This protein binds this small molecule.
Small molecule (SMILES): CC(=O)N[C@H]1[C@H](O[C@H]2[C@@H](O)[C@@H](CO)OC[C@@H]2O)O[C@H](CO)[C@@H](O[C@@H]2O[C@H](CO[C@]3(C(=O)O)C[C@H](O)[C@@H](NC(C)=O)[C@H]([C@H](O)[C@H](O)CO)O3)[C@H](O)[C@H](O)[C@H]2O)[C@@H]1O

Sequence of chain 1.A:
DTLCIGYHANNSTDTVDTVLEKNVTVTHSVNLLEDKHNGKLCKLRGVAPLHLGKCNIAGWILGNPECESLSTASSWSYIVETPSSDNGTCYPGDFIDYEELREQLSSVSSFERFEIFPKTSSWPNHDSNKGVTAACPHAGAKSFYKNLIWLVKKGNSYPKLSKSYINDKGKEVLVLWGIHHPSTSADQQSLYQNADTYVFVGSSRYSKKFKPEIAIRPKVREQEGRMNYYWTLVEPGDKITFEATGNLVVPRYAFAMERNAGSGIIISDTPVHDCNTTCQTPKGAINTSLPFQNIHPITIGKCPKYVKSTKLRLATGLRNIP

Binding-site contacts:
Ligand atom O10 contacts residue VAL132 of chain 1.A at 4.0 Å.
Ligand atom C8 contacts residue SER190 of chain 1.A at 3.5 Å.
Ligand atom C2 contacts residue SER190 of chain 1.A at 4.0 Å.
Ligand atom C4 contacts residue GLU222 of chain 1.A at 3.8 Å.
Ligand atom O1A contacts residue VAL132 of chain 1.A at 4.0 Å.
Ligand atom C5 contacts residue VAL132 of chain 1.A at 3.9 Å (hydrophobic).
Ligand atom N5 contacts residue VAL132 of chain 1.A at 3.0 Å (h-bond).
Ligand atom O1B contacts residue THR133 of chain 1.A at 3.8 Å.
Ligand atom O8 contacts residue TYR91 of chain 1.A at 3.0 Å (h-bond).
Ligand atom O8 contacts residue GLN223 of chain 1.A at 3.2 Å (h-bond).
Ligand atom C10 contacts residue VAL132 of chain 1.A at 3.9 Å (hydrophobic).
Ligand atom C1 contacts residue GLN223 of chain 1.A at 3.9 Å.
Ligand atom O4 contacts residue LYS142 of chain 1.A at 3.1 Å (salt-bridge).
Ligand atom O1A contacts residue GLN223 of chain 1.A at 3.3 Å (h-bond).
Ligand atom C9 contacts residue HIS180 of chain 1.A at 3.5 Å.
Ligand atom C10 contacts residue LYS130 of chain 1.A at 3.8 Å.
Ligand atom C3 contacts residue LYS219 of chain 1.A at 3.9 Å.
Ligand atom N2 contacts residue SER190 of chain 1.A at 3.9 Å.
Ligand atom O10 contacts residue LYS130 of chain 1.A at 3.0 Å (salt-bridge).
Ligand atom C1 contacts residue ALA134 of chain 1.A at 3.6 Å (hydrophobic).
Ligand atom O9 contacts residue HIS180 of chain 1.A at 3.2 Å (h-bond).
Ligand atom O4 contacts residue GLU222 of chain 1.A at 3.0 Å (salt-bridge).
Ligand atom O10 contacts residue LEU191 of chain 1.A at 4.0 Å.
Ligand atom O2 contacts residue SER190 of chain 1.A at 2.9 Å (h-bond).
Ligand atom O1A contacts residue THR133 of chain 1.A at 2.9 Å (h-bond).
Ligand atom C4 contacts residue VAL132 of chain 1.A at 3.7 Å (hydrophobic).
Ligand atom O1B contacts residue LYS142 of chain 1.A at 3.7 Å.
Ligand atom C1 contacts residue THR133 of chain 1.A at 3.8 Å.
Ligand atom C9 contacts residue TRP150 of chain 1.A at 3.9 Å (hydrophobic).
Ligand atom C9 contacts residue LEU191 of chain 1.A at 3.7 Å (hydrophobic).
Ligand atom C9 contacts residue TYR91 of chain 1.A at 3.8 Å (hydrophobic).
Ligand atom O1A contacts residue ALA134 of chain 1.A at 3.5 Å (h-bond).
Ligand atom C8 contacts residue TYR91 of chain 1.A at 3.9 Å (hydrophobic).
Ligand atom C8 contacts residue TRP150 of chain 1.A at 3.9 Å (hydrophobic).
Ligand atom O8 contacts residue TRP150 of chain 1.A at 3.4 Å.
Ligand atom C7 contacts residue TRP150 of chain 1.A at 3.9 Å (hydrophobic).
Ligand atom O1B contacts residue ALA134 of chain 1.A at 3.0 Å (h-bond).
Ligand atom O9 contacts residue TYR91 of chain 1.A at 3.2 Å (h-bond).
Ligand atom O3 contacts residue LYS219 of chain 1.A at 2.7 Å (salt-bridge).
Ligand atom C11 contacts residue LEU191 of chain 1.A at 3.4 Å (hydrophobic).